Binding-site contacts:
Ligand atom O07 contacts residue LEU159 of chain 1.A at 3.7 Å.
Ligand atom C48 contacts residue VAL106 of chain 1.A at 3.3 Å (hydrophobic).
Ligand atom O07 contacts residue TYR105 of chain 1.A at 3.2 Å.
Ligand atom C12 contacts residue VAL41 of chain 1.A at 3.9 Å (hydrophobic).
Ligand atom N04 contacts residue LEU159 of chain 1.A at 3.7 Å.
Ligand atom O07 contacts residue ASP104 of chain 1.A at 3.4 Å (salt-bridge).
Ligand atom C31 contacts residue ILE33 of chain 1.A at 3.5 Å (hydrophobic).
Ligand atom C23 contacts residue VAL41 of chain 1.A at 3.6 Å (hydrophobic).
Ligand atom N04 contacts residue ASP104 of chain 1.A at 2.8 Å (salt-bridge).
Ligand atom C11 contacts residue ASP171 of chain 1.A at 3.7 Å.
Ligand atom F39 contacts residue PHE38 of chain 1.A at 3.4 Å.
Ligand atom O45 contacts residue THR109 of chain 1.A at 3.5 Å.
Ligand atom C21 contacts residue ILE33 of chain 1.A at 3.7 Å (hydrophobic).
Ligand atom O06 contacts residue LEU103 of chain 1.A at 3.4 Å.
Ligand atom C26 contacts residue ASN157 of chain 1.A at 3.5 Å.
Ligand atom C11 contacts residue PHE38 of chain 1.A at 3.6 Å (hydrophobic).
Ligand atom C40 contacts residue THR109 of chain 1.A at 3.7 Å.
Ligand atom O06 contacts residue VAL81 of chain 1.A at 3.4 Å.
Ligand atom F39 contacts residue VAL41 of chain 1.A at 3.5 Å.
Ligand atom C28 contacts residue VAL106 of chain 1.A at 3.6 Å (hydrophobic).
Ligand atom N15 contacts residue ASN157 of chain 1.A at 3.7 Å.
Ligand atom N22 contacts residue VAL106 of chain 1.A at 3.9 Å.
Ligand atom C20 contacts residue ILE33 of chain 1.A at 3.5 Å (hydrophobic).
Ligand atom C05 contacts residue ASP104 of chain 1.A at 3.5 Å.
Ligand atom C09 contacts residue CYS170 of chain 1.A at 3.6 Å (hydrophobic).
Ligand atom C29 contacts residue ILE33 of chain 1.A at 3.8 Å (hydrophobic).
Ligand atom C28 contacts residue PRO107 of chain 1.A at 3.4 Å (hydrophobic).
Ligand atom C26 contacts residue CYS170 of chain 1.A at 3.9 Å (hydrophobic).
Ligand atom N04 contacts residue ALA54 of chain 1.A at 3.6 Å.
Ligand atom F39 contacts residue GLY34 of chain 1.A at 3.1 Å.
Ligand atom C40 contacts residue GLN156 of chain 1.A at 3.4 Å.
Ligand atom O45 contacts residue GLN156 of chain 1.A at 2.7 Å (h-bond).
Ligand atom O07 contacts residue VAL106 of chain 1.A at 3.0 Å (h-bond).
Ligand atom C48 contacts residue LEU159 of chain 1.A at 3.8 Å (hydrophobic).
Ligand atom C05 contacts residue LEU159 of chain 1.A at 3.4 Å (hydrophobic).
Ligand atom O41 contacts residue PHE38 of chain 1.A at 3.6 Å.
Ligand atom C23 contacts residue ILE33 of chain 1.A at 3.6 Å (hydrophobic).
Ligand atom C01 contacts residue LEU159 of chain 1.A at 3.6 Å (hydrophobic).
Ligand atom C05 contacts residue ALA54 of chain 1.A at 3.7 Å (hydrophobic).
Ligand atom C26 contacts residue GLN156 of chain 1.A at 3.2 Å.

Sequence of chain 1.A:
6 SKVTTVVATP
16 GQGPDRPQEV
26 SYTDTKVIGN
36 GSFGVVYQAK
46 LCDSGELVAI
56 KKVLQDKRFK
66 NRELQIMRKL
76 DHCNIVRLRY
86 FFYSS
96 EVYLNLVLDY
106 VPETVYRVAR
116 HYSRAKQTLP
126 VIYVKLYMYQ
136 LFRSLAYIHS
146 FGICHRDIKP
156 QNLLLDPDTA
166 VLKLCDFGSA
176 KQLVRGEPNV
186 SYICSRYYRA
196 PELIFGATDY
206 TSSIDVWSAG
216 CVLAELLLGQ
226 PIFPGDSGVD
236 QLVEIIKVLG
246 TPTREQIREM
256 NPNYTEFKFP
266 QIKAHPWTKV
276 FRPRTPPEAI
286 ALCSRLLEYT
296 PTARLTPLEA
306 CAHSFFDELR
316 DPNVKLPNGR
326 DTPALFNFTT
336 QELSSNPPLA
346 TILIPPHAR

This protein binds this small molecule.
Small molecule (SMILES): Cn1cc(C2=C(c3cccc(NC[C@H](O)CO)c3)C(=O)NC2=O)c2cc(F)ccc21